Sequence of chain 39.E:
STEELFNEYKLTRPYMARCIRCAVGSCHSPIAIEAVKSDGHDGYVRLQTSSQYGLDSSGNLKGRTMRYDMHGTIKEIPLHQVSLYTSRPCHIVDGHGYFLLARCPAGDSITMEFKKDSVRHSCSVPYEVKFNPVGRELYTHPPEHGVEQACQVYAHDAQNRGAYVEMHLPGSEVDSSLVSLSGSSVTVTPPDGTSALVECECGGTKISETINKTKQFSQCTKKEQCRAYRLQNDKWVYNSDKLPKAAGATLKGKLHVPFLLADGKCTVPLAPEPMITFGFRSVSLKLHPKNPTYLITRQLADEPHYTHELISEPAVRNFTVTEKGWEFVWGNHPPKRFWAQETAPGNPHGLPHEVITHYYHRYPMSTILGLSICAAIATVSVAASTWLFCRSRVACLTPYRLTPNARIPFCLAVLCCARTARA

A protein and the small-molecule ligand that binds it are described below.
Small molecule (SMILES): CC(=O)N[C@@H]1[C@@H](O)[C@H](O)[C@@H](CO)O[C@H]1O

Binding-site contacts:
Ligand atom C6 contacts residue SER284 of chain 39.E at 3.2 Å.
Ligand atom O6 contacts residue SER284 of chain 39.E at 2.9 Å (h-bond).
Ligand atom O6 contacts residue ASN318 of chain 39.E at 3.3 Å.
Ligand atom C5 contacts residue SER284 of chain 39.E at 4.5 Å.
Ligand atom C6 contacts residue ASN318 of chain 39.E at 3.3 Å.
Ligand atom O4 contacts residue ASN318 of chain 39.E at 4.4 Å.
Ligand atom O5 contacts residue SER284 of chain 39.E at 4.4 Å.